A small-molecule ligand and the protein it binds are described below.
Small molecule (SMILES): CCc1ccc(CCOc2ccc(C[C@H]3SC(=O)NC3=O)cc2)nc1

Binding-site contacts:
Ligand atom C5 contacts residue SER86 of chain 1.A at 3.5 Å.
Ligand atom C9 contacts residue SER86 of chain 1.A at 3.9 Å.
Ligand atom C15 contacts residue MET161 of chain 1.A at 3.8 Å (hydrophobic).
Ligand atom C2 contacts residue GLN83 of chain 1.A at 3.7 Å.
Ligand atom C5 contacts residue TYR124 of chain 1.A at 3.6 Å (hydrophobic).
Ligand atom C11 contacts residue MET161 of chain 1.A at 3.3 Å (hydrophobic).
Ligand atom C19 contacts residue ILE138 of chain 1.A at 3.7 Å (hydrophobic).
Ligand atom O13 contacts residue CYS82 of chain 1.A at 3.1 Å (h-bond).
Ligand atom N18 contacts residue ILE138 of chain 1.A at 3.6 Å.
Ligand atom C4 contacts residue HIS246 of chain 1.A at 3.4 Å.
Ligand atom O4 contacts residue SER86 of chain 1.A at 3.9 Å.
Ligand atom C8 contacts residue SER86 of chain 1.A at 2.7 Å.
Ligand atom C8 contacts residue CYS82 of chain 1.A at 3.2 Å (hydrophobic).
Ligand atom C10 contacts residue MET161 of chain 1.A at 3.8 Å (hydrophobic).
Ligand atom C4 contacts residue HIS120 of chain 1.A at 3.8 Å.
Ligand atom C2 contacts residue HIS246 of chain 1.A at 3.6 Å.
Ligand atom N3 contacts residue TYR270 of chain 1.A at 3.2 Å (h-bond).
Ligand atom C21 contacts residue ILE78 of chain 1.A at 3.9 Å (hydrophobic).
Ligand atom C14 contacts residue CYS82 of chain 1.A at 3.3 Å (hydrophobic).
Ligand atom C11 contacts residue CYS82 of chain 1.A at 2.4 Å (hydrophobic).
Ligand atom C4 contacts residue SER86 of chain 1.A at 3.6 Å.
Ligand atom C17 contacts residue ILE138 of chain 1.A at 3.8 Å (hydrophobic).
Ligand atom C9 contacts residue CYS82 of chain 1.A at 2.8 Å (hydrophobic).
Ligand atom C7 contacts residue SER86 of chain 1.A at 3.0 Å.
Ligand atom C12 contacts residue CYS82 of chain 1.A at 2.8 Å (hydrophobic).
Ligand atom C6 contacts residue TYR124 of chain 1.A at 3.8 Å (hydrophobic).
Ligand atom C6 contacts residue SER86 of chain 1.A at 2.6 Å.
Ligand atom C4 contacts residue TYR270 of chain 1.A at 2.9 Å (hydrophobic).
Ligand atom O13 contacts residue MET161 of chain 1.A at 3.2 Å.
Ligand atom S1 contacts residue HIS246 of chain 1.A at 3.3 Å.
Ligand atom C5 contacts residue HIS246 of chain 1.A at 3.3 Å.
Ligand atom O2 contacts residue PHE79 of chain 1.A at 3.3 Å.
Ligand atom S1 contacts residue CYS82 of chain 1.A at 3.8 Å.
Ligand atom O2 contacts residue GLN83 of chain 1.A at 2.8 Å.
Ligand atom N3 contacts residue HIS246 of chain 1.A at 3.6 Å (h-bond).
Ligand atom C10 contacts residue CYS82 of chain 1.A at 2.4 Å (hydrophobic).
Ligand atom O4 contacts residue TYR270 of chain 1.A at 2.4 Å (h-bond).
Ligand atom N3 contacts residue LEU266 of chain 1.A at 3.6 Å.
Ligand atom C7 contacts residue CYS82 of chain 1.A at 3.2 Å (hydrophobic).
Ligand atom O4 contacts residue HIS120 of chain 1.A at 2.6 Å (h-bond).

Sequence of chain 1.A:
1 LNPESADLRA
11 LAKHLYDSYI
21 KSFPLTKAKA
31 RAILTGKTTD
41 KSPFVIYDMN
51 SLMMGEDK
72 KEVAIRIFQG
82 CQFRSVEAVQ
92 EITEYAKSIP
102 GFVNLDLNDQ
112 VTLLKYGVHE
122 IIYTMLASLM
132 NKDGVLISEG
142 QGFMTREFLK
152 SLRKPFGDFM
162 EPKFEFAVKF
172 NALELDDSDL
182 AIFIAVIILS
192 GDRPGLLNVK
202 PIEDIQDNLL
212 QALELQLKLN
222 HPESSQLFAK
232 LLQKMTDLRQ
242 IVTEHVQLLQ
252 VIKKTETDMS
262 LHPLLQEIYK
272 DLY